Sequence of chain 1.B:
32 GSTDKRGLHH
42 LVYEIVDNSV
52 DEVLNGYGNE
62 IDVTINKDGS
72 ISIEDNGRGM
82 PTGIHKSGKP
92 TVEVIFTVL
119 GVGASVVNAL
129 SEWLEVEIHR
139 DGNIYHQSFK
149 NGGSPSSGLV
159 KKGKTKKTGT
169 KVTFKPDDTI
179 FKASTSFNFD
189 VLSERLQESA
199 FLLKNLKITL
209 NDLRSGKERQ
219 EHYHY

The protein below binds the small molecule below.
Small molecule (SMILES): CO[C@@H]1[C@@H](OC(N)=O)[C@@H](O)[C@H](Oc2ccc3c(O)c(NC(=O)c4ccc(O)c(CC=C(C)C)c4)c(=O)oc3c2C)OC1(C)C

Binding-site contacts:
Ligand atom C1 contacts residue ILE96 of chain 1.B at 3.6 Å (hydrophobic).
Ligand atom O11 contacts residue ARG138 of chain 1.B at 2.7 Å (salt-bridge).
Ligand atom C1 contacts residue MET81 of chain 1.B at 3.5 Å (hydrophobic).
Ligand atom O6 contacts residue ASP52 of chain 1.B at 3.7 Å.
Ligand atom N1 contacts residue ASN49 of chain 1.B at 4.0 Å.
Ligand atom O10 contacts residue PRO82 of chain 1.B at 3.7 Å.
Ligand atom O11 contacts residue ARG79 of chain 1.B at 3.9 Å.
Ligand atom C2 contacts residue GLU53 of chain 1.B at 3.6 Å.
Ligand atom C5 contacts residue PRO82 of chain 1.B at 3.6 Å (hydrophobic).
Ligand atom C4 contacts residue PRO82 of chain 1.B at 3.9 Å (hydrophobic).
Ligand atom C4 contacts residue ARG79 of chain 1.B at 3.6 Å.
Ligand atom C12 contacts residue THR168 of chain 1.B at 4.1 Å.
Ligand atom N1 contacts residue ASP76 of chain 1.B at 3.0 Å (salt-bridge).
Ligand atom N1 contacts residue SER50 of chain 1.B at 3.8 Å.
Ligand atom O4 contacts residue ASP76 of chain 1.B at 4.0 Å.
Ligand atom C23 contacts residue PRO82 of chain 1.B at 3.8 Å (hydrophobic).
Ligand atom C5 contacts residue ARG79 of chain 1.B at 3.5 Å.
Ligand atom O4 contacts residue GLU53 of chain 1.B at 3.7 Å.
Ligand atom C1 contacts residue ASN49 of chain 1.B at 3.6 Å.
Ligand atom C2 contacts residue GLY80 of chain 1.B at 3.3 Å.
Ligand atom C2 contacts residue ARG79 of chain 1.B at 4.0 Å.
Ligand atom C6 contacts residue ARG138 of chain 1.B at 3.4 Å.
Ligand atom C12 contacts residue ASN49 of chain 1.B at 3.8 Å.
Ligand atom O2 contacts residue ARG79 of chain 1.B at 3.7 Å.
Ligand atom C29 contacts residue ASN49 of chain 1.B at 3.5 Å.
Ligand atom C9 contacts residue PRO82 of chain 1.B at 3.9 Å (hydrophobic).
Ligand atom C9 contacts residue ARG79 of chain 1.B at 4.0 Å.
Ligand atom O6 contacts residue ASN49 of chain 1.B at 2.7 Å (h-bond).
Ligand atom O1 contacts residue MET81 of chain 1.B at 3.5 Å.
Ligand atom O10 contacts residue ARG138 of chain 1.B at 3.3 Å (salt-bridge).
Ligand atom O8 contacts residue GLU53 of chain 1.B at 4.0 Å.
Ligand atom C12 contacts residue ASP76 of chain 1.B at 3.9 Å.
Ligand atom C6 contacts residue ARG79 of chain 1.B at 3.8 Å.
Ligand atom C28 contacts residue ASN49 of chain 1.B at 4.0 Å.
Ligand atom O6 contacts residue GLU53 of chain 1.B at 4.0 Å.
Ligand atom O5 contacts residue ASN49 of chain 1.B at 3.4 Å.
Ligand atom C4 contacts residue GLU53 of chain 1.B at 4.0 Å.
Ligand atom O4 contacts residue THR168 of chain 1.B at 3.8 Å.
Ligand atom O10 contacts residue ARG79 of chain 1.B at 3.5 Å.
Ligand atom N1 contacts residue THR168 of chain 1.B at 4.0 Å.